Binding-site contacts:
Ligand atom C38 contacts residue PHE124 of chain 1.B at 3.5 Å (hydrophobic).
Ligand atom C8 contacts residue GLY27 of chain 1.B at 3.2 Å.
Ligand atom C8 contacts residue GLN28 of chain 1.B at 3.5 Å.
Ligand atom C36 contacts residue GLN89 of chain 1.B at 3.2 Å.
Ligand atom S30 contacts residue LEU46 of chain 1.B at 3.7 Å.
Ligand atom C54 contacts residue GLY50 of chain 1.B at 3.6 Å.
Ligand atom C34 contacts residue PHE124 of chain 1.B at 3.6 Å (hydrophobic).
Ligand atom C31 contacts residue PHE124 of chain 1.B at 3.7 Å (hydrophobic).
Ligand atom C31 contacts residue GLN89 of chain 1.B at 3.7 Å.
Ligand atom N6 contacts residue GLY27 of chain 1.B at 3.8 Å.
Ligand atom C45 contacts residue ASP244 of chain 1.B at 3.3 Å.
Ligand atom C8 contacts residue GLY29 of chain 1.B at 3.5 Å.
Ligand atom O43 contacts residue ASP48 of chain 1.B at 2.6 Å (salt-bridge).
Ligand atom C67 contacts residue PRO86 of chain 1.B at 3.8 Å (hydrophobic).
Ligand atom C31 contacts residue TYR87 of chain 1.B at 3.6 Å (hydrophobic).
Ligand atom N6 contacts residue THR248 of chain 1.B at 3.1 Å (h-bond).
Ligand atom O76 contacts residue THR247 of chain 1.B at 3.7 Å.
Ligand atom N56 contacts residue GLY50 of chain 1.B at 2.8 Å (h-bond).
Ligand atom C48 contacts residue GLY50 of chain 1.B at 3.4 Å.
Ligand atom C4 contacts residue GLY246 of chain 1.B at 3.4 Å.
Ligand atom C8 contacts residue THR248 of chain 1.B at 3.5 Å.
Ligand atom O76 contacts residue THR248 of chain 1.B at 3.2 Å (h-bond).
Ligand atom O55 contacts residue THR88 of chain 1.B at 3.0 Å (h-bond).
Ligand atom C17 contacts residue GLY246 of chain 1.B at 3.2 Å.
Ligand atom O71 contacts residue TYR87 of chain 1.B at 3.6 Å.
Ligand atom C41 contacts residue ASP244 of chain 1.B at 3.5 Å.
Ligand atom C34 contacts residue GLN89 of chain 1.B at 3.7 Å.
Ligand atom C41 contacts residue ASP48 of chain 1.B at 3.8 Å.
Ligand atom C61 contacts residue GLY50 of chain 1.B at 3.6 Å.
Ligand atom N23 contacts residue GLY246 of chain 1.B at 3.1 Å (h-bond).
Ligand atom C11 contacts residue GLN28 of chain 1.B at 3.3 Å.
Ligand atom C20 contacts residue GLY246 of chain 1.B at 3.7 Å.
Ligand atom C72 contacts residue GLN89 of chain 1.B at 3.4 Å.
Ligand atom O55 contacts residue TYR87 of chain 1.B at 3.2 Å.
Ligand atom O71 contacts residue THR88 of chain 1.B at 3.4 Å.
Ligand atom O71 contacts residue GLN89 of chain 1.B at 3.2 Å (h-bond).
Ligand atom N18 contacts residue GLY246 of chain 1.B at 3.1 Å (h-bond).
Ligand atom O43 contacts residue ASP244 of chain 1.B at 2.6 Å (salt-bridge).
Ligand atom C48 contacts residue ASP244 of chain 1.B at 3.7 Å.
Ligand atom C27 contacts residue ASP48 of chain 1.B at 3.3 Å.

The protein below binds the small molecule below.
Small molecule (SMILES): CCCCNC(=O)[C@H](C)C[C@H](O)[C@@H]1CSC/C=C/CS[C@H]2CCCN[C@H]2C(=O)N[C@@H](C)C(=O)N1

Sequence of chain 1.B:
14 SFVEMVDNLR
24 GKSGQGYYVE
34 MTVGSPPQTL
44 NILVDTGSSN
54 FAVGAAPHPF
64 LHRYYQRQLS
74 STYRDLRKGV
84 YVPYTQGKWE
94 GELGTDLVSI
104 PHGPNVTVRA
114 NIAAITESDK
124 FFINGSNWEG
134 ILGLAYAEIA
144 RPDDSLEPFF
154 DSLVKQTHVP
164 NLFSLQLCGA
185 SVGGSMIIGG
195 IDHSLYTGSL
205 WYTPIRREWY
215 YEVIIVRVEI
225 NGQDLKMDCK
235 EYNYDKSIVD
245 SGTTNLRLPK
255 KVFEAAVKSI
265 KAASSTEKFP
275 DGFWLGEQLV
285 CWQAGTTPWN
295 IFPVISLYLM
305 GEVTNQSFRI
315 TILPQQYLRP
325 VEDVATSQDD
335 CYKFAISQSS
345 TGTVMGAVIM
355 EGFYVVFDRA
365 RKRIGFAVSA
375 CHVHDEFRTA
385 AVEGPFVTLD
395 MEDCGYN